Sequence of chain 4.B:
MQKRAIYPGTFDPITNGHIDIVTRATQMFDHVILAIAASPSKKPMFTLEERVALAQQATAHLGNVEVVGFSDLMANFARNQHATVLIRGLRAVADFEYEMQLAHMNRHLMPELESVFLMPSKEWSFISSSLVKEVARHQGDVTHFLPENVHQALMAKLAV

A small-molecule ligand and the protein it binds are described below.
Small molecule (SMILES): Oc1cccc2nc(C(F)(F)F)[nH]c12

Sequence of chain 12.B:
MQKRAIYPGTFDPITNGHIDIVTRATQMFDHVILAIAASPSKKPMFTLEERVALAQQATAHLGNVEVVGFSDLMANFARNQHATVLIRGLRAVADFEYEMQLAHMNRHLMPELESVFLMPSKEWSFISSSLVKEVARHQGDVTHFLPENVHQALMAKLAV

Binding-site contacts:
Ligand atom C contacts residue LEU73 of chain 4.B at 3.6 Å (hydrophobic).
Ligand atom C2 contacts residue MET105 of chain 4.B at 3.8 Å (hydrophobic).
Ligand atom N1 contacts residue MET74 of chain 4.B at 3.0 Å (h-bond).
Ligand atom C1 contacts residue MET105 of chain 4.B at 4.0 Å (hydrophobic).
Ligand atom C4 contacts residue LEU102 of chain 4.B at 4.2 Å (hydrophobic).
Ligand atom C4 contacts residue GLU134 of chain 12.B at 3.8 Å.
Ligand atom C3 contacts residue LEU131 of chain 12.B at 3.8 Å (hydrophobic).
Ligand atom F contacts residue ASP72 of chain 4.B at 4.1 Å.
Ligand atom C3 contacts residue LEU102 of chain 4.B at 3.7 Å (hydrophobic).
Ligand atom F contacts residue MET74 of chain 4.B at 3.9 Å.
Ligand atom C1 contacts residue LEU102 of chain 4.B at 3.9 Å (hydrophobic).
Ligand atom C5 contacts residue GLU134 of chain 12.B at 3.9 Å.
Ligand atom C4 contacts residue LEU73 of chain 4.B at 4.0 Å (hydrophobic).
Ligand atom O contacts residue LEU73 of chain 4.B at 3.6 Å.
Ligand atom C1 contacts residue LEU109 of chain 4.B at 3.8 Å (hydrophobic).
Ligand atom F1 contacts residue HIS138 of chain 12.B at 3.5 Å.
Ligand atom O contacts residue ASN106 of chain 4.B at 2.6 Å (h-bond).
Ligand atom F contacts residue PHE70 of chain 4.B at 4.0 Å.
Ligand atom C6 contacts residue LEU73 of chain 4.B at 3.4 Å (hydrophobic).
Ligand atom C7 contacts residue GLU134 of chain 12.B at 4.2 Å.
Ligand atom C5 contacts residue MET74 of chain 4.B at 4.0 Å (hydrophobic).
Ligand atom C1 contacts residue ASN106 of chain 4.B at 3.1 Å.
Ligand atom N1 contacts residue LEU73 of chain 4.B at 3.5 Å.
Ligand atom C6 contacts residue MET74 of chain 4.B at 3.7 Å (hydrophobic).
Ligand atom N contacts residue GLU134 of chain 12.B at 2.8 Å (salt-bridge).
Ligand atom C2 contacts residue LEU131 of chain 12.B at 3.9 Å (hydrophobic).
Ligand atom C contacts residue MET74 of chain 4.B at 3.7 Å (hydrophobic).
Ligand atom O contacts residue MET74 of chain 4.B at 3.1 Å.
Ligand atom C2 contacts residue LEU102 of chain 4.B at 3.5 Å (hydrophobic).
Ligand atom O contacts residue ALA75 of chain 4.B at 3.3 Å (h-bond).
Ligand atom C3 contacts residue VAL135 of chain 12.B at 3.8 Å (hydrophobic).
Ligand atom F1 contacts residue MET74 of chain 4.B at 4.0 Å.
Ligand atom F1 contacts residue ASP72 of chain 4.B at 3.4 Å.
Ligand atom C2 contacts residue VAL135 of chain 12.B at 3.6 Å (hydrophobic).
Ligand atom O contacts residue LEU109 of chain 4.B at 4.0 Å.
Ligand atom C5 contacts residue LEU73 of chain 4.B at 4.0 Å (hydrophobic).
Ligand atom F2 contacts residue GLU134 of chain 12.B at 3.4 Å.
Ligand atom F1 contacts residue LEU73 of chain 4.B at 3.5 Å.
Ligand atom C3 contacts residue GLU134 of chain 12.B at 4.1 Å.
Ligand atom C contacts residue ASN106 of chain 4.B at 3.2 Å.